Binding-site contacts:
Ligand atom O6 contacts residue PHE165 of chain 1.A at 3.6 Å.
Ligand atom O6 contacts residue TRP199 of chain 1.A at 3.8 Å.
Ligand atom O3 contacts residue ASP203 of chain 1.A at 2.6 Å (salt-bridge).
Ligand atom O3 contacts residue PHE245 of chain 1.A at 3.6 Å.
Ligand atom N2 contacts residue ASP204 of chain 1.A at 2.9 Å (salt-bridge).
Ligand atom O7 contacts residue TRP199 of chain 1.A at 3.8 Å.
Ligand atom C1 contacts residue TYR171 of chain 1.A at 3.6 Å (hydrophobic).
Ligand atom O5 contacts residue PHE245 of chain 1.A at 3.4 Å.
Ligand atom O3 contacts residue GOL1 of chain 1.Q at 3.3 Å.
Ligand atom O7 contacts residue ARG244 of chain 1.A at 2.7 Å (salt-bridge).
Ligand atom O4 contacts residue ARG244 of chain 1.A at 3.1 Å (salt-bridge).
Ligand atom C4 contacts residue ASP203 of chain 1.A at 3.6 Å.
Ligand atom C8 contacts residue GLY201 of chain 1.A at 3.4 Å.
Ligand atom C7 contacts residue ASP204 of chain 1.A at 3.6 Å.
Ligand atom O4 contacts residue TRP199 of chain 1.A at 3.7 Å.
Ligand atom O2 contacts residue PHE165 of chain 1.A at 3.9 Å.
Ligand atom C3 contacts residue TYR171 of chain 1.A at 3.9 Å (hydrophobic).
Ligand atom C6 contacts residue TYR174 of chain 1.A at 3.6 Å (hydrophobic).
Ligand atom C4 contacts residue TRP199 of chain 1.A at 3.8 Å (hydrophobic).
Ligand atom O4 contacts residue ASP203 of chain 1.A at 2.9 Å (salt-bridge).
Ligand atom O4 contacts residue GOL1 of chain 1.Q at 2.9 Å.
Ligand atom C4 contacts residue GOL1 of chain 1.Q at 3.8 Å.
Ligand atom O4 contacts residue TYR174 of chain 1.A at 3.4 Å.
Ligand atom C8 contacts residue ASP204 of chain 1.A at 3.2 Å.
Ligand atom C5 contacts residue TYR174 of chain 1.A at 3.7 Å (hydrophobic).
Ligand atom C7 contacts residue ARG244 of chain 1.A at 3.7 Å.
Ligand atom C2 contacts residue TRP199 of chain 1.A at 3.8 Å (hydrophobic).
Ligand atom O6 contacts residue PHE245 of chain 1.A at 3.8 Å.
Ligand atom O3 contacts residue ARG244 of chain 1.A at 3.3 Å (salt-bridge).
Ligand atom C1 contacts residue PHE245 of chain 1.A at 3.8 Å (hydrophobic).
Ligand atom C3 contacts residue ASP203 of chain 1.A at 3.4 Å.
Ligand atom C6 contacts residue PHE165 of chain 1.A at 3.4 Å (hydrophobic).
Ligand atom O6 contacts residue TRP199 of chain 1.A at 3.6 Å.
Ligand atom N2 contacts residue GLY201 of chain 1.A at 3.5 Å (h-bond).
Ligand atom O5 contacts residue TRP199 of chain 1.A at 3.7 Å.
Ligand atom O3 contacts residue GLY201 of chain 1.A at 2.9 Å (h-bond).
Ligand atom O3 contacts residue GLY200 of chain 1.A at 3.6 Å.
Ligand atom C2 contacts residue PHE245 of chain 1.A at 3.9 Å (hydrophobic).
Ligand atom O4 contacts residue PHE245 of chain 1.A at 3.9 Å.
Ligand atom C7 contacts residue GLY201 of chain 1.A at 3.5 Å.

A protein and the small-molecule ligand that binds it are described below.
Small molecule (SMILES): CC(=O)N[C@H]1[C@H](OC[C@H]2O[C@@H](O[C@H]3[C@H](O)[C@@H](O)[C@H](O)O[C@@H]3CO)[C@H](O)[C@@H](O[C@@H]3O[C@H](CO)[C@@H](O)[C@H](O[C@@H]4O[C@H](CO)[C@H](O)[C@H](O)[C@H]4O)[C@H]3NC(C)=O)[C@H]2O)O[C@H](CO)[C@@H](O)[C@@H]1O

Sequence of chain 1.A:
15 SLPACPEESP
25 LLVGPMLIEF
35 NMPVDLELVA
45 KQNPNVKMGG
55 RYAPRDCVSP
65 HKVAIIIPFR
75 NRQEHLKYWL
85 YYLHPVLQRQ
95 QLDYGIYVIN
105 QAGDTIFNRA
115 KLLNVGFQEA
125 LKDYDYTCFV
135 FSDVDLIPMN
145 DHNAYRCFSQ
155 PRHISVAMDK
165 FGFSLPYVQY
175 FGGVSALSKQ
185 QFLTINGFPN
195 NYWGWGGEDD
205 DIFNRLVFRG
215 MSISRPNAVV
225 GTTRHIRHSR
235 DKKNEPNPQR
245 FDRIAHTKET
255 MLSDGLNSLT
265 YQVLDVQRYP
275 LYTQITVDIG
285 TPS